The small molecule below binds the protein below.
Small molecule (SMILES): CC(=O)N[C@@H]1[C@@H](O)[C@H](O)[C@@H](CO)O[C@H]1O

Sequence of chain 1.E:
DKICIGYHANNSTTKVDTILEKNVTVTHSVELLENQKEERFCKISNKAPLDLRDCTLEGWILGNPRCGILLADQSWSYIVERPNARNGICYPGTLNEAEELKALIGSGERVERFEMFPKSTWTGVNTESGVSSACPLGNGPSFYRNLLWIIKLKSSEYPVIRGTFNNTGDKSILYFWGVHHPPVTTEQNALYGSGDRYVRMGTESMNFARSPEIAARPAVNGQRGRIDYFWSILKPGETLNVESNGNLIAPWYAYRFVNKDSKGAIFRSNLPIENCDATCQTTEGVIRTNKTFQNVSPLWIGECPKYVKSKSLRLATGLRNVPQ

Binding-site contacts:
Ligand atom C5 contacts residue ASN11 of chain 1.E at 3.5 Å.
Ligand atom C4 contacts residue ASN11 of chain 1.E at 4.2 Å.
Ligand atom O5 contacts residue ASN11 of chain 1.E at 2.2 Å (h-bond).
Ligand atom C8 contacts residue ASN11 of chain 1.E at 4.3 Å.
Ligand atom N2 contacts residue ASN11 of chain 1.E at 3.3 Å (h-bond).
Ligand atom C7 contacts residue ASN11 of chain 1.E at 4.0 Å.
Ligand atom C3 contacts residue ASN11 of chain 1.E at 3.9 Å.
Ligand atom C2 contacts residue ASN11 of chain 1.E at 2.7 Å.
Ligand atom C6 contacts residue ASN11 of chain 1.E at 4.5 Å.
Ligand atom C1 contacts residue ASN11 of chain 1.E at 1.5 Å.
Ligand atom O6 contacts residue ASN11 of chain 1.E at 4.0 Å.